Sequence of chain 1.B:
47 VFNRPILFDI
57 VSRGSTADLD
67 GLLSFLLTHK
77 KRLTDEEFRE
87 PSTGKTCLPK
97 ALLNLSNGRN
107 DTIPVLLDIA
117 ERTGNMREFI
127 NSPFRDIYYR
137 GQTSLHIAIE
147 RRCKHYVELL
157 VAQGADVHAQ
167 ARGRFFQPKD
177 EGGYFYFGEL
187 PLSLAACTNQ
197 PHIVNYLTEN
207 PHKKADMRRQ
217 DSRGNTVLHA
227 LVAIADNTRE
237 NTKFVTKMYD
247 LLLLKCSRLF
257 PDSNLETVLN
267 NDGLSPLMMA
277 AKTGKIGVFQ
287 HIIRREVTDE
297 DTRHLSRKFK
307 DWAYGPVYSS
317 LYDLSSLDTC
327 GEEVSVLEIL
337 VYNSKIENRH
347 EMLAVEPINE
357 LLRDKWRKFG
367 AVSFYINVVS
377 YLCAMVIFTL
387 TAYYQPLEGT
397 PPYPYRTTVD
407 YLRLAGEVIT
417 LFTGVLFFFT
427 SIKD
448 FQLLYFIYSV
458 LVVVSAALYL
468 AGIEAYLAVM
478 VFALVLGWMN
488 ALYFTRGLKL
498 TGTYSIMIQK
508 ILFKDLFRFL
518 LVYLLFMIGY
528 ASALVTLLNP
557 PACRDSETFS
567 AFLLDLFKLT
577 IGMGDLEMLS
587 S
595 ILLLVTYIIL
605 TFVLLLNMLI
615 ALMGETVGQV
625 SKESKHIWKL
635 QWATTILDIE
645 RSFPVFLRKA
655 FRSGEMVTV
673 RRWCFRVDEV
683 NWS

Binding-site contacts:
Ligand atom O42 contacts residue ASN373 of chain 1.B at 3.0 Å (h-bond).
Ligand atom C18 contacts residue SER646 of chain 1.B at 3.2 Å.
Ligand atom CL37 contacts residue ASN373 of chain 1.B at 3.4 Å.
Ligand atom C14 contacts residue TYR377 of chain 1.B at 3.9 Å (hydrophobic).
Ligand atom C03 contacts residue SER369 of chain 1.B at 3.2 Å.
Ligand atom O41 contacts residue TYR452 of chain 1.B at 3.1 Å (h-bond).
Ligand atom C12 contacts residue THR419 of chain 1.B at 3.1 Å.
Ligand atom C11 contacts residue LEU422 of chain 1.B at 3.5 Å (hydrophobic).
Ligand atom C05 contacts residue SER646 of chain 1.B at 3.4 Å.
Ligand atom S16 contacts residue ASN373 of chain 1.B at 3.0 Å (h-bond).
Ligand atom C38 contacts residue ASN373 of chain 1.B at 3.7 Å.
Ligand atom C04 contacts residue SER646 of chain 1.B at 3.3 Å.
Ligand atom C24 contacts residue SER646 of chain 1.B at 3.3 Å.
Ligand atom C10 contacts residue PHE423 of chain 1.B at 3.8 Å (hydrophobic).
Ligand atom O41 contacts residue THR426 of chain 1.B at 3.2 Å (h-bond).
Ligand atom CL37 contacts residue PHE370 of chain 1.B at 3.2 Å.
Ligand atom CL34 contacts residue ASP642 of chain 1.B at 3.0 Å.
Ligand atom O31 contacts residue ASN487 of chain 1.B at 3.7 Å.
Ligand atom C13 contacts residue PHE423 of chain 1.B at 3.7 Å (hydrophobic).
Ligand atom C20 contacts residue ASP642 of chain 1.B at 3.2 Å.
Ligand atom C14 contacts residue PHE423 of chain 1.B at 3.9 Å (hydrophobic).
Ligand atom CL37 contacts residue PHE491 of chain 1.B at 3.5 Å.
Ligand atom N19 contacts residue SER646 of chain 1.B at 3.2 Å.
Ligand atom C21 contacts residue ASP642 of chain 1.B at 3.4 Å.
Ligand atom O31 contacts residue TYR490 of chain 1.B at 3.1 Å.
Ligand atom C11 contacts residue PHE423 of chain 1.B at 3.6 Å (hydrophobic).
Ligand atom O42 contacts residue SER646 of chain 1.B at 3.9 Å.
Ligand atom C38 contacts residue PHE491 of chain 1.B at 3.5 Å (hydrophobic).
Ligand atom C13 contacts residue THR419 of chain 1.B at 3.3 Å.
Ligand atom O40 contacts residue ASN487 of chain 1.B at 3.5 Å (h-bond).
Ligand atom C26 contacts residue TYR452 of chain 1.B at 3.4 Å (hydrophobic).
Ligand atom N06 contacts residue ASN373 of chain 1.B at 3.9 Å.
Ligand atom O40 contacts residue TYR452 of chain 1.B at 3.1 Å.
Ligand atom N29 contacts residue TYR452 of chain 1.B at 3.7 Å.
Ligand atom C25 contacts residue TYR452 of chain 1.B at 3.8 Å (hydrophobic).
Ligand atom O17 contacts residue ASN373 of chain 1.B at 2.4 Å (h-bond).
Ligand atom C36 contacts residue PHE491 of chain 1.B at 3.4 Å (hydrophobic).
Ligand atom C12 contacts residue PHE423 of chain 1.B at 3.5 Å (hydrophobic).
Ligand atom C07 contacts residue ASN373 of chain 1.B at 2.9 Å.
Ligand atom C08 contacts residue ASN373 of chain 1.B at 3.1 Å.

This protein binds this small molecule.
Small molecule (SMILES): CC(C)C[C@H](NC(=O)c1cc2ccccc2s1)C(=O)N1CCN(C(=O)[C@H](CO)NS(=O)(=O)c2ccc(Cl)cc2Cl)CC1